Sequence of chain 1.C:
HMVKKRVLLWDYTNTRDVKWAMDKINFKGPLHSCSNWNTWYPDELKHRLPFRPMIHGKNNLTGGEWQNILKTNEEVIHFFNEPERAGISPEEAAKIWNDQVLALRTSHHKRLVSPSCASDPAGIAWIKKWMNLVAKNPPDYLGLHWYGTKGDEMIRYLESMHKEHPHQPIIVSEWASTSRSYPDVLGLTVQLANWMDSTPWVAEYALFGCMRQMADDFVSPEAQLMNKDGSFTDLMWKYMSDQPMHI

The small molecule below binds the protein below.
Small molecule (SMILES): OC[C@H]1O[C@@H](O[C@@H]2[C@@H](O)[C@H](O)O[C@H](CO)[C@H]2O)[C@H](O)[C@@H](O)[C@@H]1O

Binding-site contacts:
Ligand atom O4 contacts residue ASP171 of chain 1.C at 4.0 Å.
Ligand atom C6 contacts residue PRO202 of chain 1.C at 4.4 Å (hydrophobic).
Ligand atom O6 contacts residue PRO202 of chain 1.C at 4.2 Å.
Ligand atom O2 contacts residue ASP203 of chain 1.C at 2.9 Å (salt-bridge).
Ligand atom C4 contacts residue GLY206 of chain 1.C at 4.2 Å.
Ligand atom O3 contacts residue THR168 of chain 1.C at 2.9 Å (h-bond).
Ligand atom O3 contacts residue LYS169 of chain 1.C at 3.6 Å.
Ligand atom O2 contacts residue THR168 of chain 1.C at 3.9 Å.
Ligand atom O3 contacts residue GLY170 of chain 1.C at 3.0 Å (h-bond).
Ligand atom C2 contacts residue ASP203 of chain 1.C at 3.8 Å.
Ligand atom C5 contacts residue GLN210 of chain 1.C at 4.1 Å.
Ligand atom O6 contacts residue GLY206 of chain 1.C at 4.2 Å.
Ligand atom O4 contacts residue PRO202 of chain 1.C at 3.9 Å.
Ligand atom O3 contacts residue ASP203 of chain 1.C at 3.7 Å.
Ligand atom C4 contacts residue LEU207 of chain 1.C at 4.3 Å (hydrophobic).
Ligand atom C4 contacts residue PRO202 of chain 1.C at 3.5 Å (hydrophobic).
Ligand atom C2 contacts residue LEU207 of chain 1.C at 4.3 Å (hydrophobic).
Ligand atom O5 contacts residue LEU207 of chain 1.C at 4.3 Å.
Ligand atom C3 contacts residue THR168 of chain 1.C at 4.1 Å.
Ligand atom O3 contacts residue GLY206 of chain 1.C at 4.2 Å.
Ligand atom C6 contacts residue GLY206 of chain 1.C at 4.0 Å.
Ligand atom C4 contacts residue GLN210 of chain 1.C at 3.2 Å.
Ligand atom O3 contacts residue PRO202 of chain 1.C at 3.8 Å.
Ligand atom C5 contacts residue GLY206 of chain 1.C at 4.4 Å.
Ligand atom C2 contacts residue THR168 of chain 1.C at 4.3 Å.
Ligand atom C1 contacts residue GLY206 of chain 1.C at 4.5 Å.
Ligand atom C4 contacts residue GLY170 of chain 1.C at 4.3 Å.
Ligand atom C6 contacts residue ILE266 of chain 1.C at 4.0 Å (hydrophobic).
Ligand atom O4 contacts residue GLN210 of chain 1.C at 2.6 Å (h-bond).
Ligand atom O3 contacts residue LEU207 of chain 1.C at 3.8 Å.
Ligand atom C6 contacts residue GLN210 of chain 1.C at 3.8 Å.
Ligand atom O4 contacts residue GLY206 of chain 1.C at 3.4 Å.
Ligand atom O4 contacts residue GLY170 of chain 1.C at 3.7 Å.
Ligand atom O5 contacts residue GLY206 of chain 1.C at 3.8 Å.
Ligand atom C1 contacts residue ASP203 of chain 1.C at 4.3 Å.
Ligand atom C3 contacts residue PRO202 of chain 1.C at 4.2 Å (hydrophobic).
Ligand atom C3 contacts residue GLY170 of chain 1.C at 4.1 Å.